Binding-site contacts:
Ligand atom C contacts residue ALA172 of chain 2.A at 3.9 Å (hydrophobic).
Ligand atom CD1 contacts residue GLU173 of chain 2.A at 3.4 Å.
Ligand atom O contacts residue GLU173 of chain 2.A at 2.8 Å (salt-bridge).
Ligand atom N contacts residue ALA172 of chain 2.A at 4.2 Å.
Ligand atom CG1 contacts residue ARG175 of chain 2.A at 4.4 Å.
Ligand atom CG1 contacts residue GLU173 of chain 2.A at 4.4 Å.
Ligand atom N contacts residue LEU174 of chain 2.A at 3.9 Å.
Ligand atom CA contacts residue ILE171 of chain 2.A at 3.4 Å (hydrophobic).
Ligand atom N contacts residue LEU174 of chain 2.A at 4.5 Å.
Ligand atom CB contacts residue LEU174 of chain 2.A at 3.9 Å (hydrophobic).
Ligand atom C contacts residue GLU173 of chain 2.A at 4.3 Å.
Ligand atom C contacts residue GLU173 of chain 2.A at 3.9 Å.
Ligand atom CA contacts residue GLU173 of chain 2.A at 3.8 Å.
Ligand atom CA contacts residue ALA172 of chain 2.A at 4.0 Å (hydrophobic).
Ligand atom CG2 contacts residue GLU173 of chain 2.A at 4.5 Å.
Ligand atom CG contacts residue ALA172 of chain 2.A at 4.0 Å (hydrophobic).
Ligand atom C contacts residue ARG175 of chain 2.A at 3.4 Å.
Ligand atom O contacts residue ILE171 of chain 2.A at 3.2 Å (h-bond).
Ligand atom O contacts residue ALA172 of chain 2.A at 3.1 Å.
Ligand atom CG2 contacts residue ILE171 of chain 2.A at 3.5 Å (hydrophobic).
Ligand atom CB contacts residue ILE171 of chain 2.A at 3.8 Å (hydrophobic).
Ligand atom CD2 contacts residue LYS129 of chain 2.A at 4.1 Å.
Ligand atom N contacts residue GLU173 of chain 2.A at 3.3 Å (salt-bridge).
Ligand atom CD2 contacts residue PHE130 of chain 2.A at 4.4 Å (hydrophobic).
Ligand atom C contacts residue ILE171 of chain 2.A at 3.7 Å (hydrophobic).
Ligand atom CB contacts residue GLU173 of chain 2.A at 3.5 Å.
Ligand atom CD1 contacts residue ALA172 of chain 2.A at 4.1 Å (hydrophobic).
Ligand atom CD1 contacts residue GLY144 of chain 2.A at 4.5 Å.
Ligand atom CD1 contacts residue LEU174 of chain 2.A at 3.2 Å (hydrophobic).
Ligand atom O contacts residue ARG175 of chain 2.A at 3.1 Å (salt-bridge).
Ligand atom CA contacts residue LEU174 of chain 2.A at 3.8 Å (hydrophobic).
Ligand atom CG contacts residue LEU174 of chain 2.A at 4.3 Å (hydrophobic).
Ligand atom O contacts residue ILE170 of chain 2.A at 3.9 Å.

A protein and the small-molecule ligand that binds it are described below.
Small molecule (SMILES): CC(C)C[C@H](N)C(=O)N[C@H](C(=O)N[C@H](C(=O)N[C@H](C=O)CC(N)=O)C(C)C)C(C)C

Sequence of chain 2.A:
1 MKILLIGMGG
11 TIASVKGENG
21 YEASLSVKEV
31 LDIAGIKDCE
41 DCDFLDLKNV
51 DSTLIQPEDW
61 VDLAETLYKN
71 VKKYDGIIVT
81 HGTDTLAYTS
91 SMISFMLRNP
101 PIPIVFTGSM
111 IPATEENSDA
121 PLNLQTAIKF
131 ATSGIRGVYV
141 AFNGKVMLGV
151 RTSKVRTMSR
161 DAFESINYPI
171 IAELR